A small-molecule ligand and the protein it binds are described below.
Small molecule (SMILES): CC(=O)N[C@@H]1[C@@H](O)[C@H](O)[C@@H](CO)O[C@H]1O

Sequence of chain 1.K:
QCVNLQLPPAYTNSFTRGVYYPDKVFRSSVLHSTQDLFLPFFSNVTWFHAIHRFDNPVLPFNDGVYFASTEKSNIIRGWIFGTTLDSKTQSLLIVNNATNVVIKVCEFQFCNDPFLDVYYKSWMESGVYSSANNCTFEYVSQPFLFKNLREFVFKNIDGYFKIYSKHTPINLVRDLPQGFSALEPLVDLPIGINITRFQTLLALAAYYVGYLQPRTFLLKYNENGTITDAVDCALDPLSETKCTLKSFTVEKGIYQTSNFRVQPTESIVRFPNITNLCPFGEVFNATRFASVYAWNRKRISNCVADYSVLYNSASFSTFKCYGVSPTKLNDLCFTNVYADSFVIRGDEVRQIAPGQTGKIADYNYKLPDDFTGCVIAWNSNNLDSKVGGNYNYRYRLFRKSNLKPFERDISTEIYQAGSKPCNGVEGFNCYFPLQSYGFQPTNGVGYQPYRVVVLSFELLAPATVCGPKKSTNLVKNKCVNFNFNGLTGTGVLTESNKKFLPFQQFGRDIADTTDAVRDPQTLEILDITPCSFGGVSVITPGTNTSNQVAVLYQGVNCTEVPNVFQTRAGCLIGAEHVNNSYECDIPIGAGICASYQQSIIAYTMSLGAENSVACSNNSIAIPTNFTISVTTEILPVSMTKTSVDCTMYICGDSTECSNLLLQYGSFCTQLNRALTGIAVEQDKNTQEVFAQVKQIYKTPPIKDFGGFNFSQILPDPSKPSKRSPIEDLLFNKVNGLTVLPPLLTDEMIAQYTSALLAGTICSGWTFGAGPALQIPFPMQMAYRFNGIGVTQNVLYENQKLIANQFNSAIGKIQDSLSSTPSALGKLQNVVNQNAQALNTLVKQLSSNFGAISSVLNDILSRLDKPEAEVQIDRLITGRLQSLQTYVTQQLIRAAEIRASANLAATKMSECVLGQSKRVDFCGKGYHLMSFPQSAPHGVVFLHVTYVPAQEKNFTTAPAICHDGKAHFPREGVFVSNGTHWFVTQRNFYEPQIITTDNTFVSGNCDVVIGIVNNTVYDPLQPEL

Binding-site contacts:
Ligand atom C7 contacts residue ASN655 of chain 1.K at 3.1 Å.
Ligand atom C8 contacts residue HIS653 of chain 1.K at 3.4 Å.
Ligand atom O7 contacts residue ASN655 of chain 1.K at 2.9 Å (h-bond).
Ligand atom C8 contacts residue ASN655 of chain 1.K at 4.3 Å.
Ligand atom C2 contacts residue ASN655 of chain 1.K at 2.5 Å.
Ligand atom N2 contacts residue ASN655 of chain 1.K at 3.0 Å (h-bond).
Ligand atom C8 contacts residue VAL654 of chain 1.K at 4.0 Å (hydrophobic).
Ligand atom C4 contacts residue ASN655 of chain 1.K at 4.3 Å.
Ligand atom C5 contacts residue ASN655 of chain 1.K at 3.7 Å.
Ligand atom C1 contacts residue ASN655 of chain 1.K at 1.5 Å.
Ligand atom O5 contacts residue ASN655 of chain 1.K at 2.4 Å (h-bond).
Ligand atom C3 contacts residue ASN655 of chain 1.K at 3.8 Å.